Binding-site contacts:
Ligand atom C10 contacts residue PHE648 of chain 1.G at 3.6 Å (hydrophobic).
Ligand atom C4 contacts residue TYR723 of chain 1.G at 3.7 Å (hydrophobic).
Ligand atom C6 contacts residue ALA7 of chain 1.I at 3.8 Å (hydrophobic).
Ligand atom C8 contacts residue LEU545 of chain 1.G at 3.7 Å (hydrophobic).
Ligand atom C19 contacts residue TRP655 of chain 1.G at 3.9 Å (hydrophobic).
Ligand atom O2 contacts residue ARG320 of chain 1.G at 3.5 Å (salt-bridge).
Ligand atom C3 contacts residue TYR723 of chain 1.G at 3.5 Å (hydrophobic).
Ligand atom C21 contacts residue TYR723 of chain 1.G at 3.8 Å (hydrophobic).
Ligand atom C contacts residue LEU724 of chain 1.G at 3.6 Å (hydrophobic).
Ligand atom C22 contacts residue PHE316 of chain 1.G at 3.4 Å (hydrophobic).
Ligand atom C13 contacts residue PHE10 of chain 1.I at 3.9 Å (hydrophobic).
Ligand atom C22 contacts residue LEU724 of chain 1.G at 3.6 Å (hydrophobic).
Ligand atom O2 contacts residue LEU629 of chain 1.G at 3.7 Å.
Ligand atom C11 contacts residue PHE648 of chain 1.G at 3.8 Å (hydrophobic).
Ligand atom C1 contacts residue TYR723 of chain 1.G at 3.2 Å (hydrophobic).
Ligand atom C28 contacts residue MET651 of chain 1.G at 3.8 Å (hydrophobic).
Ligand atom C contacts residue TYR723 of chain 1.G at 3.4 Å (hydrophobic).
Ligand atom C12 contacts residue VAL11 of chain 1.I at 3.9 Å (hydrophobic).
Ligand atom O6 contacts residue TYR723 of chain 1.G at 3.8 Å.
Ligand atom C19 contacts residue PHE659 of chain 1.G at 3.8 Å (hydrophobic).
Ligand atom O3 contacts residue TYR630 of chain 1.G at 3.7 Å.
Ligand atom O3 contacts residue TYR723 of chain 1.G at 3.7 Å.
Ligand atom N contacts residue TYR723 of chain 1.G at 3.7 Å.
Ligand atom C26 contacts residue ILE313 of chain 1.G at 3.5 Å (hydrophobic).
Ligand atom O2 contacts residue SER631 of chain 1.G at 2.9 Å (h-bond).
Ligand atom O7 contacts residue LEU317 of chain 1.G at 3.8 Å.
Ligand atom C33 contacts residue PHE309 of chain 1.G at 3.9 Å (hydrophobic).
Ligand atom O4 contacts residue LEU629 of chain 1.G at 3.8 Å.
Ligand atom C28 contacts residue ILE720 of chain 1.G at 3.7 Å (hydrophobic).
Ligand atom C4 contacts residue TYR630 of chain 1.G at 3.6 Å (hydrophobic).
Ligand atom C17 contacts residue TYR15 of chain 1.I at 3.8 Å (hydrophobic).
Ligand atom P contacts residue ARG320 of chain 1.G at 3.5 Å.
Ligand atom O1 contacts residue ARG320 of chain 1.G at 2.6 Å (salt-bridge).
Ligand atom O2 contacts residue ARG638 of chain 1.G at 3.2 Å (salt-bridge).
Ligand atom O contacts residue ARG638 of chain 1.G at 3.6 Å (salt-bridge).
Ligand atom C contacts residue GLN856 of chain 1.G at 3.7 Å.
Ligand atom O2 contacts residue TYR630 of chain 1.G at 3.4 Å.
Ligand atom O5 contacts residue PHE647 of chain 1.G at 3.4 Å.
Ligand atom O1 contacts residue PHE316 of chain 1.G at 3.4 Å.
Ligand atom C27 contacts residue ILE720 of chain 1.G at 3.8 Å (hydrophobic).

Sequence of chain 1.I:
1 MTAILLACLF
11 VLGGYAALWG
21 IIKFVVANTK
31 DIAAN

This protein binds this small molecule.
Small molecule (SMILES): CNCCOP(=O)(O)O[C@H](COC(=O)CCCCCCCCCCCC(C)C)OC(=O)CCCCCCCCCCCC(C)C

Sequence of chain 1.G:
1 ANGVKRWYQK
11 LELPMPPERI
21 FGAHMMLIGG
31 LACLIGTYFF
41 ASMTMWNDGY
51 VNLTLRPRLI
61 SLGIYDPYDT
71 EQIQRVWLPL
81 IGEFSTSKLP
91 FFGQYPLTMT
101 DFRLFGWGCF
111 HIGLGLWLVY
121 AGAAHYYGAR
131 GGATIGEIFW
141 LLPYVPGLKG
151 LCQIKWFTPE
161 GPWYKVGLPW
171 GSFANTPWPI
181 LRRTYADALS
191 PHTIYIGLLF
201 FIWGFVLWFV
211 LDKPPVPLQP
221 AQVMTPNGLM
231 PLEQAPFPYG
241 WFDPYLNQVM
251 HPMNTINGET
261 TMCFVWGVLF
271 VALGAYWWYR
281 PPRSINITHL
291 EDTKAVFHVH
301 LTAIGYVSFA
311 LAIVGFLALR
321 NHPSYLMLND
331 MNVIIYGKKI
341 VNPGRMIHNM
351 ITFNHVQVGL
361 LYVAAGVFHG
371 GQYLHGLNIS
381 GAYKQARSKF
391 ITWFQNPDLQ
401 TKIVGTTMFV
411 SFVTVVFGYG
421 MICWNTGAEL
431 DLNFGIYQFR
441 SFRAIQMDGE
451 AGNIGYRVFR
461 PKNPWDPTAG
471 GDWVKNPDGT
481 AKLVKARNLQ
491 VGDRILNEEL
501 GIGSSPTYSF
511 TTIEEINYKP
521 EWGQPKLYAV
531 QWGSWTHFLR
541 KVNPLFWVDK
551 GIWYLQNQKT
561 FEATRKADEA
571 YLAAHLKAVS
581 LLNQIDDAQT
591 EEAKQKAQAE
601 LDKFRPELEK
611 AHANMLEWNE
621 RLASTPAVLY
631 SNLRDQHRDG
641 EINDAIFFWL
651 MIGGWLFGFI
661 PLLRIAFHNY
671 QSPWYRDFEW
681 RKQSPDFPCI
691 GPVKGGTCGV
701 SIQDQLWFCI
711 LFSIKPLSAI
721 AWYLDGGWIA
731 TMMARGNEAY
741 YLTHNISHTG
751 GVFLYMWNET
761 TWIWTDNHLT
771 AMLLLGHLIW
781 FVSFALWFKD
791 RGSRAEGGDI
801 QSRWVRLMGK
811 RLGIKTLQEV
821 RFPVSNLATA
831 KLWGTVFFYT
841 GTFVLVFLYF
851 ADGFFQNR